The small molecule below binds the protein below.
Small molecule (SMILES): C[C@H](SCCO)C(=O)Nc1cccc(Cl)c1

Binding-site contacts:
Ligand atom C2 contacts residue TYR24 of chain 1.B at 3.9 Å (hydrophobic).
Ligand atom C7 contacts residue SER108 of chain 1.B at 4.4 Å.
Ligand atom C6 contacts residue PHE26 of chain 1.B at 3.7 Å (hydrophobic).
Ligand atom CL contacts residue PHE26 of chain 1.B at 3.9 Å.
Ligand atom C8 contacts residue SER25 of chain 1.B at 4.2 Å.
Ligand atom O contacts residue SER25 of chain 1.B at 3.0 Å (h-bond).
Ligand atom S contacts residue TYR24 of chain 1.B at 4.3 Å.
Ligand atom C10 contacts residue TYR24 of chain 1.B at 4.0 Å (hydrophobic).
Ligand atom CL contacts residue PRO110 of chain 1.B at 4.0 Å.
Ligand atom O contacts residue TYR24 of chain 1.B at 3.0 Å.
Ligand atom C7 contacts residue PHE26 of chain 1.B at 3.8 Å (hydrophobic).
Ligand atom C8 contacts residue PRO110 of chain 1.B at 4.5 Å (hydrophobic).
Ligand atom C5 contacts residue VAL107 of chain 1.B at 4.5 Å (hydrophobic).
Ligand atom C contacts residue SER25 of chain 1.B at 3.7 Å.
Ligand atom C3 contacts residue SER25 of chain 1.B at 3.8 Å.
Ligand atom CL contacts residue TYR109 of chain 1.B at 4.5 Å.
Ligand atom C3 contacts residue PHE26 of chain 1.B at 4.1 Å (hydrophobic).
Ligand atom C5 contacts residue PHE26 of chain 1.B at 3.4 Å (hydrophobic).
Ligand atom N contacts residue SER25 of chain 1.B at 3.4 Å (h-bond).
Ligand atom CL contacts residue ILE21 of chain 1.B at 3.7 Å.
Ligand atom C8 contacts residue PHE26 of chain 1.B at 4.4 Å (hydrophobic).
Ligand atom CL contacts residue SER108 of chain 1.B at 3.9 Å.
Ligand atom C6 contacts residue VAL107 of chain 1.B at 3.9 Å (hydrophobic).
Ligand atom O1 contacts residue TYR24 of chain 1.B at 3.5 Å.
Ligand atom C4 contacts residue PHE26 of chain 1.B at 3.7 Å (hydrophobic).
Ligand atom O1 contacts residue PRO110 of chain 1.B at 4.4 Å.
Ligand atom CL contacts residue TYR24 of chain 1.B at 4.1 Å.
Ligand atom C2 contacts residue SER25 of chain 1.B at 3.1 Å.
Ligand atom C4 contacts residue SER25 of chain 1.B at 4.3 Å.
Ligand atom C10 contacts residue PRO110 of chain 1.B at 4.1 Å (hydrophobic).
Ligand atom C1 contacts residue SER25 of chain 1.B at 3.7 Å.
Ligand atom C8 contacts residue TYR24 of chain 1.B at 3.9 Å (hydrophobic).

Sequence of chain 1.B:
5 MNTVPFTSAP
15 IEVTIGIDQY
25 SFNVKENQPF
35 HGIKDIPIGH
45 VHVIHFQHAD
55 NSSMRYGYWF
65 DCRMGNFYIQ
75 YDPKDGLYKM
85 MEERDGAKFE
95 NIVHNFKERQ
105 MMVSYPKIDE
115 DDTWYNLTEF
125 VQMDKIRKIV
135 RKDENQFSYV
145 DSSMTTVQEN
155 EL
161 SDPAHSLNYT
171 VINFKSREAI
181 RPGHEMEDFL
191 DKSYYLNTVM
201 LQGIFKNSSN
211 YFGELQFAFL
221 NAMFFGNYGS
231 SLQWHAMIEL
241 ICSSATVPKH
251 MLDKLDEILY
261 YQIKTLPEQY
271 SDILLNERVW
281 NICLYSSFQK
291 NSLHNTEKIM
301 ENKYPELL